Binding-site contacts:
Ligand atom C8 contacts residue ASN164 of chain 1.C at 3.6 Å.
Ligand atom C7 contacts residue ASN165 of chain 1.C at 4.0 Å.
Ligand atom C5 contacts residue ASN165 of chain 1.C at 3.6 Å.
Ligand atom O5 contacts residue GLU132 of chain 1.C at 4.2 Å.
Ligand atom C1 contacts residue ASN165 of chain 1.C at 1.4 Å.
Ligand atom N2 contacts residue ASN165 of chain 1.C at 3.0 Å (h-bond).
Ligand atom C2 contacts residue ASN165 of chain 1.C at 2.5 Å.
Ligand atom C4 contacts residue ASN165 of chain 1.C at 4.2 Å.
Ligand atom C8 contacts residue ASN165 of chain 1.C at 4.5 Å.
Ligand atom C7 contacts residue ASN164 of chain 1.C at 4.0 Å.
Ligand atom O6 contacts residue GLU132 of chain 1.C at 4.4 Å.
Ligand atom N2 contacts residue ASN164 of chain 1.C at 4.4 Å.
Ligand atom O5 contacts residue ASN165 of chain 1.C at 2.3 Å (h-bond).
Ligand atom C3 contacts residue ASN165 of chain 1.C at 3.8 Å.
Ligand atom C1 contacts residue GLU132 of chain 1.C at 4.5 Å.
Ligand atom O7 contacts residue ASN164 of chain 1.C at 4.4 Å.

This protein binds this small molecule.
Small molecule (SMILES): CC(=O)N[C@@H]1[C@@H](O)[C@H](O)[C@@H](CO)O[C@H]1O

Sequence of chain 1.C:
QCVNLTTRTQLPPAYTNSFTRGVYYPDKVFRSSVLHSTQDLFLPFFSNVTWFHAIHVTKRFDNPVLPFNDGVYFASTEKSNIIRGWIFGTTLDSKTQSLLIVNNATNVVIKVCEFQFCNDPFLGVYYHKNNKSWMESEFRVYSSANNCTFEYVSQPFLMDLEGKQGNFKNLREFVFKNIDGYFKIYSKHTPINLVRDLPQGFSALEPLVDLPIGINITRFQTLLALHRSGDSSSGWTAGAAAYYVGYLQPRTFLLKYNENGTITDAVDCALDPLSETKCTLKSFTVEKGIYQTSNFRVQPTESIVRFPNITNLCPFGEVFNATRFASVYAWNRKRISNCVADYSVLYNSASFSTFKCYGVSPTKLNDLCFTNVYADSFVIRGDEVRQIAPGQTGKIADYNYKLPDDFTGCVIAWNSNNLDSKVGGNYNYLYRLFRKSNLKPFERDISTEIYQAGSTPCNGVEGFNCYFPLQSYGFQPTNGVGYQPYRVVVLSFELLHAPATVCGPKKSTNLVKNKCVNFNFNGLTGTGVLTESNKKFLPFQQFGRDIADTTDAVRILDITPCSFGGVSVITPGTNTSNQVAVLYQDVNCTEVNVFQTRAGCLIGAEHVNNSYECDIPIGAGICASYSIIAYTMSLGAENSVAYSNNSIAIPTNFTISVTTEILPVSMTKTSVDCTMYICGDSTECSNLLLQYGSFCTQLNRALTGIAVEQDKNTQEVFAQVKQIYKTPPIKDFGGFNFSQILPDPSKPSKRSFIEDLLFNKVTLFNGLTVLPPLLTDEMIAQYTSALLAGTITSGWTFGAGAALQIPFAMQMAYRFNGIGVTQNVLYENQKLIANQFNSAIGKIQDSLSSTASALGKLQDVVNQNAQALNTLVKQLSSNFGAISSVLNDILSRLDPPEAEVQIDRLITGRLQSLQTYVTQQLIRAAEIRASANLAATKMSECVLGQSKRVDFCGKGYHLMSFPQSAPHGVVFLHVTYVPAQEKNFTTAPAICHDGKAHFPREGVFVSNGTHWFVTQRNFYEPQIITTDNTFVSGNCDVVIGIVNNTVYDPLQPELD